This small molecule binds to this protein.
Small molecule (SMILES): Cc1ccc(NC(=O)c2ccc3c(c2)N(C2CCCC2)[C@H](C)C(=O)N3C)c(C)c1

Sequence of chain 1.A:
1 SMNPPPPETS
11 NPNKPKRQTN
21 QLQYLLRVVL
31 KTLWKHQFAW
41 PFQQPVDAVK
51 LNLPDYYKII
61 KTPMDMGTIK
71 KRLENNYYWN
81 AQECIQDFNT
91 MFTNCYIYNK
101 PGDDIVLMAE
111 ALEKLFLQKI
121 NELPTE

Binding-site contacts:
Ligand atom C05 contacts residue ILE105 of chain 1.A at 4.0 Å (hydrophobic).
Ligand atom O11 contacts residue ASN99 of chain 1.A at 3.0 Å (h-bond).
Ligand atom C06 contacts residue VAL46 of chain 1.A at 4.0 Å (hydrophobic).
Ligand atom C01 contacts residue LEU51 of chain 1.A at 3.7 Å (hydrophobic).
Ligand atom C09 contacts residue ILE105 of chain 1.A at 3.9 Å (hydrophobic).
Ligand atom C06 contacts residue PRO41 of chain 1.A at 3.0 Å (hydrophobic).
Ligand atom O18 contacts residue LEU51 of chain 1.A at 2.4 Å.
Ligand atom C25 contacts residue ASN99 of chain 1.A at 3.5 Å.
Ligand atom C13 contacts residue LEU53 of chain 1.A at 3.4 Å (hydrophobic).
Ligand atom C23 contacts residue TRP40 of chain 1.A at 3.0 Å (hydrophobic).
Ligand atom C26 contacts residue ILE105 of chain 1.A at 3.9 Å (hydrophobic).
Ligand atom C27 contacts residue ASN99 of chain 1.A at 3.4 Å.
Ligand atom N16 contacts residue LEU51 of chain 1.A at 4.1 Å.
Ligand atom N16 contacts residue TRP40 of chain 1.A at 3.6 Å.
Ligand atom C08 contacts residue ASN99 of chain 1.A at 3.9 Å.
Ligand atom C22 contacts residue ILE105 of chain 1.A at 3.4 Å (hydrophobic).
Ligand atom N10 contacts residue ILE105 of chain 1.A at 3.9 Å.
Ligand atom C22 contacts residue PRO41 of chain 1.A at 4.0 Å (hydrophobic).
Ligand atom C04 contacts residue ILE105 of chain 1.A at 4.1 Å (hydrophobic).
Ligand atom C13 contacts residue TYR56 of chain 1.A at 3.9 Å (hydrophobic).
Ligand atom C02 contacts residue LEU51 of chain 1.A at 3.3 Å (hydrophobic).
Ligand atom C23 contacts residue PRO41 of chain 1.A at 3.9 Å (hydrophobic).
Ligand atom O11 contacts residue CYS95 of chain 1.A at 3.9 Å.
Ligand atom C15 contacts residue LEU51 of chain 1.A at 3.1 Å (hydrophobic).
Ligand atom C26 contacts residue ASN99 of chain 1.A at 3.2 Å.
Ligand atom C27 contacts residue TYR98 of chain 1.A at 4.0 Å (hydrophobic).
Ligand atom C13 contacts residue TYR98 of chain 1.A at 3.5 Å (hydrophobic).
Ligand atom C25 contacts residue ILE105 of chain 1.A at 3.1 Å (hydrophobic).
Ligand atom C17 contacts residue TRP40 of chain 1.A at 3.6 Å (hydrophobic).
Ligand atom C01 contacts residue PRO41 of chain 1.A at 3.2 Å (hydrophobic).
Ligand atom C08 contacts residue TYR98 of chain 1.A at 4.0 Å (hydrophobic).
Ligand atom N07 contacts residue ILE105 of chain 1.A at 3.9 Å.
Ligand atom C22 contacts residue TRP40 of chain 1.A at 3.4 Å (hydrophobic).
Ligand atom C23 contacts residue ILE105 of chain 1.A at 4.0 Å (hydrophobic).
Ligand atom O11 contacts residue TYR56 of chain 1.A at 4.1 Å.
Ligand atom C12 contacts residue PHE42 of chain 1.A at 3.7 Å (hydrophobic).
Ligand atom C03 contacts residue LEU51 of chain 1.A at 3.7 Å (hydrophobic).
Ligand atom C09 contacts residue ASN99 of chain 1.A at 3.7 Å.
Ligand atom C29 contacts residue ILE105 of chain 1.A at 3.8 Å (hydrophobic).
Ligand atom C29 contacts residue ASP104 of chain 1.A at 3.8 Å.